Sequence of chain 3.B:
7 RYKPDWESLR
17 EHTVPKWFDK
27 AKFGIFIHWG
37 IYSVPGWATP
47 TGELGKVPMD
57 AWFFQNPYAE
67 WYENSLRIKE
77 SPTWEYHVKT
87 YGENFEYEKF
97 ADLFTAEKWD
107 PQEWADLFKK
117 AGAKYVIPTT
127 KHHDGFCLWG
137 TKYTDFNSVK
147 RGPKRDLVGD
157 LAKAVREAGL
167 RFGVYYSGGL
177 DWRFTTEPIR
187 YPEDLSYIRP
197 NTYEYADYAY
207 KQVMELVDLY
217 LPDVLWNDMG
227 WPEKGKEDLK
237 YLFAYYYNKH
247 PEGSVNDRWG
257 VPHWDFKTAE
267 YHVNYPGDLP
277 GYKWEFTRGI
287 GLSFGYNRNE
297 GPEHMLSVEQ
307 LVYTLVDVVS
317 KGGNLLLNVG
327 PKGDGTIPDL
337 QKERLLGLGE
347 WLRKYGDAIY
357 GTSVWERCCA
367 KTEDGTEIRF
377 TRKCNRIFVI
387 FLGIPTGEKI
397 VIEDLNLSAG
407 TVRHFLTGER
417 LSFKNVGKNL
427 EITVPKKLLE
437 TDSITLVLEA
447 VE

Binding-site contacts:
Ligand atom CAK contacts residue MET225 of chain 3.B at 3.6 Å (hydrophobic).
Ligand atom CAA contacts residue PHE290 of chain 3.B at 3.7 Å (hydrophobic).
Ligand atom CAW contacts residue ASP224 of chain 3.B at 3.5 Å.
Ligand atom CAP contacts residue GLU266 of chain 3.B at 3.5 Å.
Ligand atom OAC contacts residue TYR171 of chain 3.B at 3.3 Å (h-bond).
Ligand atom NAN contacts residue ARG254 of chain 3.B at 3.6 Å (salt-bridge).
Ligand atom CAG contacts residue MET225 of chain 3.B at 3.6 Å (hydrophobic).
Ligand atom OAE contacts residue GLU66 of chain 3.B at 2.8 Å (salt-bridge).
Ligand atom CAT contacts residue GLU266 of chain 3.B at 3.2 Å.
Ligand atom CAX contacts residue TRP67 of chain 3.B at 3.7 Å (hydrophobic).
Ligand atom CAX contacts residue TYR64 of chain 3.B at 3.7 Å (hydrophobic).
Ligand atom NAM contacts residue GLU266 of chain 3.B at 3.5 Å (salt-bridge).
Ligand atom NAN contacts residue GLU266 of chain 3.B at 3.0 Å (salt-bridge).
Ligand atom NAN contacts residue ASP224 of chain 3.B at 2.8 Å (salt-bridge).
Ligand atom CAU contacts residue ASP224 of chain 3.B at 3.3 Å.
Ligand atom NAO contacts residue ARG254 of chain 3.B at 3.5 Å (salt-bridge).
Ligand atom OAE contacts residue HIS129 of chain 3.B at 3.7 Å.
Ligand atom NAM contacts residue ASP224 of chain 3.B at 3.7 Å.
Ligand atom CAA contacts residue GLU266 of chain 3.B at 3.5 Å.
Ligand atom CAU contacts residue GLU266 of chain 3.B at 3.3 Å.
Ligand atom CAJ contacts residue ARG254 of chain 3.B at 3.6 Å.
Ligand atom CAT contacts residue ASP224 of chain 3.B at 3.7 Å.
Ligand atom CAR contacts residue ARG254 of chain 3.B at 3.7 Å.
Ligand atom NAM contacts residue ARG254 of chain 3.B at 3.3 Å (salt-bridge).
Ligand atom CAI contacts residue MET225 of chain 3.B at 3.7 Å (hydrophobic).
Ligand atom OAE contacts residue HIS128 of chain 3.B at 2.7 Å (h-bond).
Ligand atom CAV contacts residue HIS34 of chain 3.B at 3.3 Å.
Ligand atom OAE contacts residue TRP67 of chain 3.B at 3.2 Å (h-bond).
Ligand atom CAK contacts residue ASP224 of chain 3.B at 3.3 Å.
Ligand atom CAX contacts residue GLU66 of chain 3.B at 3.5 Å.
Ligand atom OAD contacts residue TRP67 of chain 3.B at 2.8 Å (h-bond).
Ligand atom OAC contacts residue ASP224 of chain 3.B at 3.4 Å (salt-bridge).
Ligand atom OAC contacts residue HIS128 of chain 3.B at 2.8 Å (h-bond).
Ligand atom OAC contacts residue HIS34 of chain 3.B at 2.7 Å (h-bond).
Ligand atom OAB contacts residue GLU266 of chain 3.B at 3.6 Å (salt-bridge).
Ligand atom CAQ contacts residue ARG254 of chain 3.B at 3.8 Å.
Ligand atom OAD contacts residue HIS129 of chain 3.B at 2.7 Å (h-bond).
Ligand atom CAX contacts residue HIS128 of chain 3.B at 3.7 Å.
Ligand atom CAW contacts residue HIS129 of chain 3.B at 3.3 Å.
Ligand atom CAA contacts residue HIS34 of chain 3.B at 3.7 Å.

A small-molecule ligand and the protein it binds are described below.
Small molecule (SMILES): C[C@@H]1N[C@H](CNC(=O)Cc2c[nH]c3ccccc23)[C@@H](O)[C@H](O)[C@@H]1O